Sequence of chain 2.A:
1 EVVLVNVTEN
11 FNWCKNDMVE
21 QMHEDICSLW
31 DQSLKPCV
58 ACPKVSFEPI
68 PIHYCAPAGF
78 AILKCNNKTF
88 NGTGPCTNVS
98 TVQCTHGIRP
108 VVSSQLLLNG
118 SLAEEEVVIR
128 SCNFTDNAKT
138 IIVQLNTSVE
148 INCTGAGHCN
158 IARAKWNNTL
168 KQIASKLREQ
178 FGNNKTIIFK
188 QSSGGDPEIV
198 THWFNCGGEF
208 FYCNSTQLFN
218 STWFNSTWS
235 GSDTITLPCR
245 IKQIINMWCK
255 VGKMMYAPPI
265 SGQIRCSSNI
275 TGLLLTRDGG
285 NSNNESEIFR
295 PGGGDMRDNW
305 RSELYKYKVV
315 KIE

The protein below binds the small molecule below.
Small molecule (SMILES): CC(=O)N[C@@H]1[C@@H](O)[C@H](O)[C@@H](CO)O[C@H]1O

Binding-site contacts:
Ligand atom C3 contacts residue ASN181 of chain 2.A at 3.8 Å.
Ligand atom O4 contacts residue ASN180 of chain 2.A at 4.2 Å.
Ligand atom C4 contacts residue ASN180 of chain 2.A at 3.8 Å.
Ligand atom N2 contacts residue ASN181 of chain 2.A at 3.0 Å (h-bond).
Ligand atom C5 contacts residue ASN181 of chain 2.A at 3.6 Å.
Ligand atom C1 contacts residue ASN181 of chain 2.A at 1.4 Å.
Ligand atom O3 contacts residue ASN180 of chain 2.A at 4.0 Å.
Ligand atom C2 contacts residue ASN181 of chain 2.A at 2.5 Å.
Ligand atom C4 contacts residue ASN181 of chain 2.A at 4.2 Å.
Ligand atom C7 contacts residue ASN181 of chain 2.A at 4.1 Å.
Ligand atom O7 contacts residue ASN181 of chain 2.A at 4.3 Å.
Ligand atom O5 contacts residue ASN181 of chain 2.A at 2.4 Å (h-bond).
Ligand atom C3 contacts residue ASN180 of chain 2.A at 4.4 Å.